Sequence of chain 1.A:
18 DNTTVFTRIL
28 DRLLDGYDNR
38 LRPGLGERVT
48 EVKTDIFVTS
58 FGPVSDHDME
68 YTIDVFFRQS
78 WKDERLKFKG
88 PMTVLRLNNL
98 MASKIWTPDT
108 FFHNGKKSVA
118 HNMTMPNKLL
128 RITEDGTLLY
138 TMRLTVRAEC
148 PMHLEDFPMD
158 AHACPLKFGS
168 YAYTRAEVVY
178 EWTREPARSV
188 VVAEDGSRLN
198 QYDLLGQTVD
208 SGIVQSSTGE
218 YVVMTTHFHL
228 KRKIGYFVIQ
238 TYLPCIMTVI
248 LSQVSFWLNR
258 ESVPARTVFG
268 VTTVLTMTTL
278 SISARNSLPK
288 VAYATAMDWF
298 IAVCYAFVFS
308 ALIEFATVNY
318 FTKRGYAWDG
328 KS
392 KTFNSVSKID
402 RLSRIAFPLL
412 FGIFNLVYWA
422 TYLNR

A protein and the small-molecule ligand that binds it are described below.
Small molecule (SMILES): CCCCCCCC(=O)OC[C@H](COP(=O)(O)O[C@@H]1[C@H](O)[C@H](O)[C@@H](OP(=O)(O)O)[C@H](OP(=O)(O)O)[C@H]1O)OC(=O)CCCCCCC

Binding-site contacts:
Ligand atom O53 contacts residue ASN395 of chain 1.A at 3.2 Å (h-bond).
Ligand atom C3B contacts residue THR314 of chain 1.A at 3.8 Å.
Ligand atom O12 contacts residue SER398 of chain 1.A at 3.3 Å.
Ligand atom O5 contacts residue LYS320 of chain 1.A at 4.0 Å.
Ligand atom C2A contacts residue ILE400 of chain 1.A at 3.9 Å (hydrophobic).
Ligand atom O11 contacts residue ARG257 of chain 1.A at 3.6 Å (salt-bridge).
Ligand atom C6 contacts residue PHE318 of chain 1.A at 3.6 Å (hydrophobic).
Ligand atom O12 contacts residue LYS399 of chain 1.A at 3.0 Å (salt-bridge).
Ligand atom O2 contacts residue PHE318 of chain 1.A at 3.9 Å.
Ligand atom O3C contacts residue PHE318 of chain 1.A at 3.9 Å.
Ligand atom C4B contacts residue THR314 of chain 1.A at 3.7 Å.
Ligand atom C6A contacts residue LEU403 of chain 1.A at 3.7 Å (hydrophobic).
Ligand atom P4 contacts residue LYS320 of chain 1.A at 3.7 Å.
Ligand atom C3B contacts residue ILE400 of chain 1.A at 4.0 Å (hydrophobic).
Ligand atom O6 contacts residue ARG257 of chain 1.A at 3.0 Å (salt-bridge).
Ligand atom P5 contacts residue ARG321 of chain 1.A at 3.7 Å.
Ligand atom C1C contacts residue ILE400 of chain 1.A at 3.9 Å (hydrophobic).
Ligand atom O41 contacts residue LYS320 of chain 1.A at 3.7 Å.
Ligand atom O51 contacts residue SER396 of chain 1.A at 3.2 Å (h-bond).
Ligand atom O53 contacts residue SER396 of chain 1.A at 3.4 Å (h-bond).
Ligand atom O11 contacts residue ILE400 of chain 1.A at 3.6 Å.
Ligand atom O11 contacts residue PHE318 of chain 1.A at 3.6 Å.
Ligand atom O2C contacts residue ILE400 of chain 1.A at 3.4 Å.
Ligand atom O6 contacts residue PHE318 of chain 1.A at 3.4 Å (h-bond).
Ligand atom C4 contacts residue LYS320 of chain 1.A at 3.8 Å.
Ligand atom O42 contacts residue LYS320 of chain 1.A at 2.8 Å (salt-bridge).
Ligand atom O1 contacts residue ARG257 of chain 1.A at 4.0 Å.
Ligand atom O53 contacts residue THR319 of chain 1.A at 4.0 Å.
Ligand atom C3A contacts residue ILE400 of chain 1.A at 3.7 Å (hydrophobic).
Ligand atom C4A contacts residue ILE400 of chain 1.A at 3.7 Å (hydrophobic).
Ligand atom O53 contacts residue ARG321 of chain 1.A at 3.7 Å.
Ligand atom P1 contacts residue SER398 of chain 1.A at 3.8 Å.
Ligand atom O4 contacts residue LYS320 of chain 1.A at 4.0 Å.
Ligand atom O1 contacts residue PHE318 of chain 1.A at 3.5 Å.
Ligand atom O11 contacts residue SER398 of chain 1.A at 3.3 Å.
Ligand atom O52 contacts residue ARG321 of chain 1.A at 2.6 Å (salt-bridge).
Ligand atom O6 contacts residue SER396 of chain 1.A at 4.0 Å.
Ligand atom C5B contacts residue THR314 of chain 1.A at 3.8 Å.
Ligand atom C4A contacts residue LEU403 of chain 1.A at 4.0 Å (hydrophobic).
Ligand atom C5A contacts residue ILE400 of chain 1.A at 4.0 Å (hydrophobic).